Binding-site contacts:
Ligand atom C3 contacts residue ASN179 of chain 1.A at 3.5 Å.
Ligand atom C1 contacts residue ASN179 of chain 1.A at 1.4 Å.
Ligand atom O4 contacts residue SER152 of chain 1.A at 4.0 Å.
Ligand atom C2 contacts residue ASN179 of chain 1.A at 2.4 Å.
Ligand atom O5 contacts residue ASN179 of chain 1.A at 2.4 Å (h-bond).
Ligand atom C7 contacts residue ASN179 of chain 1.A at 3.8 Å.
Ligand atom N2 contacts residue GLN180 of chain 1.A at 3.8 Å.
Ligand atom O7 contacts residue ASN179 of chain 1.A at 3.6 Å (h-bond).
Ligand atom C5 contacts residue GLY153 of chain 1.A at 4.0 Å.
Ligand atom O7 contacts residue GLN180 of chain 1.A at 4.0 Å.
Ligand atom C6 contacts residue GLY153 of chain 1.A at 4.0 Å.
Ligand atom C7 contacts residue GLN180 of chain 1.A at 3.6 Å.
Ligand atom C8 contacts residue GLN180 of chain 1.A at 3.6 Å.
Ligand atom C5 contacts residue ASN179 of chain 1.A at 3.6 Å.
Ligand atom C5 contacts residue SER152 of chain 1.A at 4.1 Å.
Ligand atom C1 contacts residue GLY153 of chain 1.A at 4.1 Å.
Ligand atom N2 contacts residue ASN179 of chain 1.A at 3.4 Å (h-bond).
Ligand atom C1 contacts residue GLN180 of chain 1.A at 4.1 Å.
Ligand atom C4 contacts residue ASN179 of chain 1.A at 4.2 Å.
Ligand atom O5 contacts residue GLY153 of chain 1.A at 3.7 Å.
Ligand atom O3 contacts residue ASN179 of chain 1.A at 3.6 Å.
Ligand atom C6 contacts residue SER152 of chain 1.A at 4.2 Å.

The small molecule below binds the protein below.
Small molecule (SMILES): CC(=O)N[C@@H]1[C@@H](O)[C@H](O)[C@@H](CO)O[C@H]1O

Sequence of chain 1.A:
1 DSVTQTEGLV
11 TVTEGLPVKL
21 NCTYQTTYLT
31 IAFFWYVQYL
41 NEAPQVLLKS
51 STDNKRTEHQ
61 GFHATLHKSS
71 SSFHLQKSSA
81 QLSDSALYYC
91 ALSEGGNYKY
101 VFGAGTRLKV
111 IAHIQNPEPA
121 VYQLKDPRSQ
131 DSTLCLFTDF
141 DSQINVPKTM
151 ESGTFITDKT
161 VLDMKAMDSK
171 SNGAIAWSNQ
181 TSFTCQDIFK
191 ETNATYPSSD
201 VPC